Sequence of chain 1.C:
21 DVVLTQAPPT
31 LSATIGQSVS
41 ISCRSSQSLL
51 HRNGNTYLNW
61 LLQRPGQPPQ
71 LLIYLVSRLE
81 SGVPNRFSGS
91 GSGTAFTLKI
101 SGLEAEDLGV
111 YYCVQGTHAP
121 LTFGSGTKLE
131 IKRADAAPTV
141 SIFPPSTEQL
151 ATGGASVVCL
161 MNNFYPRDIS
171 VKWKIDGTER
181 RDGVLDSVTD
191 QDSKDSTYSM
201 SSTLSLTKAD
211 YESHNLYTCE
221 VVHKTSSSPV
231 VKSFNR

This protein binds this small molecule.
Small molecule (SMILES): CC(C)C[C@H](NC(=O)[C@H](CC(N)=O)NC(=O)[C@H](CCC(=O)O)NC(=O)[C@@H](N)CCCN=C(N)N)C(=O)N[C@@H](Cc1ccc(O)cc1)C(=O)N[C@@H](Cc1ccccc1)C(=O)N[C@@H](CCC(N)=O)C(=O)NCC(=O)N[C@@H](CCCCN)C(=O)N[C@@H](CC(=O)O)C(=O)NCC(=O)O

Sequence of chain 1.B:
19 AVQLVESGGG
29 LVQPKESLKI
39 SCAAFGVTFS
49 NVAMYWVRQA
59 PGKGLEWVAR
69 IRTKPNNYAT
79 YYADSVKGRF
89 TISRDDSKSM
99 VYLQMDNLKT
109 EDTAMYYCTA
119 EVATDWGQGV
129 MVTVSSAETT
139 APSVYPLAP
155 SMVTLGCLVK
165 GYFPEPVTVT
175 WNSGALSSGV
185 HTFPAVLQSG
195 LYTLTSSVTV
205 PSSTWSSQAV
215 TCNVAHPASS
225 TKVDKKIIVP

Binding-site contacts:
Ligand atom O contacts residue ALA51 of chain 1.B at 3.0 Å (h-bond).
Ligand atom OD2 contacts residue ASN74 of chain 1.B at 2.7 Å (h-bond).
Ligand atom OD2 contacts residue THR71 of chain 1.B at 2.6 Å (h-bond).
Ligand atom NH1 contacts residue ASP123 of chain 1.B at 2.8 Å (salt-bridge).
Ligand atom O contacts residue ASN49 of chain 1.B at 3.3 Å (h-bond).
Ligand atom CE contacts residue TYR57 of chain 1.C at 3.5 Å (hydrophobic).
Ligand atom CB contacts residue THR46 of chain 1.B at 3.5 Å.
Ligand atom CE contacts residue HIS51 of chain 1.C at 3.6 Å.
Ligand atom OE2 contacts residue ALA19 of chain 1.B at 3.3 Å.
Ligand atom CE1 contacts residue PHE47 of chain 1.B at 3.3 Å (hydrophobic).
Ligand atom OD2 contacts residue ARG70 of chain 1.B at 3.4 Å.
Ligand atom CA contacts residue ASN49 of chain 1.B at 3.2 Å.
Ligand atom O contacts residue VAL50 of chain 1.B at 3.3 Å.
Ligand atom OH contacts residue ASP123 of chain 1.B at 2.6 Å (salt-bridge).
Ligand atom NZ contacts residue GLY116 of chain 1.C at 2.9 Å (h-bond).
Ligand atom CD contacts residue TYR74 of chain 1.C at 3.5 Å (hydrophobic).
Ligand atom OH contacts residue THR122 of chain 1.B at 3.3 Å (h-bond).
Ligand atom CE contacts residue GLY116 of chain 1.C at 3.2 Å.
Ligand atom CZ contacts residue ASP123 of chain 1.B at 3.5 Å.
Ligand atom N contacts residue GLU119 of chain 1.B at 2.7 Å (salt-bridge).
Ligand atom NZ contacts residue GLU119 of chain 1.B at 2.7 Å (salt-bridge).
Ligand atom OD1 contacts residue ALA51 of chain 1.B at 3.5 Å.
Ligand atom OD1 contacts residue ARG70 of chain 1.B at 2.8 Å (salt-bridge).
Ligand atom CA contacts residue GLU119 of chain 1.B at 3.5 Å.
Ligand atom CZ contacts residue ASP123 of chain 1.B at 3.5 Å.
Ligand atom NH2 contacts residue GLU80 of chain 1.C at 2.9 Å (salt-bridge).
Ligand atom NZ contacts residue THR117 of chain 1.C at 2.9 Å (h-bond).
Ligand atom CG contacts residue ARG70 of chain 1.B at 3.5 Å.
Ligand atom O contacts residue ASN49 of chain 1.B at 3.5 Å (h-bond).
Ligand atom NE contacts residue GLU80 of chain 1.C at 2.8 Å (salt-bridge).
Ligand atom CE2 contacts residue ASP123 of chain 1.B at 3.4 Å.
Ligand atom NH2 contacts residue ASP123 of chain 1.B at 2.8 Å (salt-bridge).
Ligand atom OXT contacts residue HIS51 of chain 1.C at 2.9 Å (h-bond).
Ligand atom N contacts residue ASN49 of chain 1.B at 3.0 Å (h-bond).
Ligand atom CZ contacts residue GLU80 of chain 1.C at 3.5 Å.
Ligand atom OE2 contacts residue VAL20 of chain 1.B at 3.5 Å.
Ligand atom O contacts residue ARG52 of chain 1.C at 3.3 Å (salt-bridge).
Ligand atom NH1 contacts residue THR122 of chain 1.B at 3.3 Å (h-bond).
Ligand atom O contacts residue ARG70 of chain 1.B at 2.7 Å (salt-bridge).
Ligand atom CG contacts residue ASN74 of chain 1.B at 3.4 Å.